This small molecule binds to this protein.
Small molecule (SMILES): NC(=O)c1cc[n+](CCCn2ccnc2/C=N/O)cc1

Binding-site contacts:
Ligand atom NAS contacts residue TYR127 of chain 1.B at 4.0 Å.
Ligand atom NAO contacts residue PHE341 of chain 1.B at 2.7 Å.
Ligand atom NAN contacts residue GOL1 of chain 1.I at 4.0 Å.
Ligand atom NAN contacts residue TYR127 of chain 1.B at 4.1 Å.
Ligand atom NAN contacts residue PHE341 of chain 1.B at 3.4 Å.
Ligand atom CAD contacts residue TYR127 of chain 1.B at 3.3 Å (hydrophobic).
Ligand atom CAI contacts residue TYR75 of chain 1.B at 3.3 Å (hydrophobic).
Ligand atom CAK contacts residue TRP289 of chain 1.B at 3.3 Å (hydrophobic).
Ligand atom CAE contacts residue PHE300 of chain 1.B at 4.0 Å (hydrophobic).
Ligand atom CAL contacts residue TYR344 of chain 1.B at 3.7 Å (hydrophobic).
Ligand atom CAM contacts residue TYR75 of chain 1.B at 4.1 Å (hydrophobic).
Ligand atom CAM contacts residue TRP289 of chain 1.B at 3.5 Å (hydrophobic).
Ligand atom OAC contacts residue TYR340 of chain 1.B at 3.4 Å (h-bond).
Ligand atom CAM contacts residue TYR127 of chain 1.B at 4.0 Å (hydrophobic).
Ligand atom CAR contacts residue TYR340 of chain 1.B at 4.2 Å (hydrophobic).
Ligand atom CAR contacts residue PHE341 of chain 1.B at 3.5 Å (hydrophobic).
Ligand atom NAN contacts residue PHE300 of chain 1.B at 4.0 Å.
Ligand atom CAE contacts residue PHE298 of chain 1.B at 3.2 Å (hydrophobic).
Ligand atom CAD contacts residue PHE341 of chain 1.B at 3.9 Å (hydrophobic).
Ligand atom NAT contacts residue TYR75 of chain 1.B at 4.1 Å.
Ligand atom CAK contacts residue TYR344 of chain 1.B at 3.9 Å (hydrophobic).
Ligand atom NAT contacts residue TRP289 of chain 1.B at 3.7 Å.
Ligand atom CAG contacts residue TRP289 of chain 1.B at 3.3 Å (hydrophobic).
Ligand atom OAC contacts residue GOL1 of chain 1.I at 2.8 Å (h-bond).
Ligand atom CAL contacts residue TYR127 of chain 1.B at 3.4 Å (hydrophobic).
Ligand atom NAO contacts residue PHE298 of chain 1.B at 4.0 Å.
Ligand atom OAC contacts residue TYR127 of chain 1.B at 4.1 Å.
Ligand atom CAH contacts residue TYR344 of chain 1.B at 3.9 Å (hydrophobic).
Ligand atom CAJ contacts residue TRP289 of chain 1.B at 3.0 Å (hydrophobic).
Ligand atom CAF contacts residue TYR75 of chain 1.B at 3.3 Å (hydrophobic).
Ligand atom NAO contacts residue PHE300 of chain 1.B at 3.5 Å.
Ligand atom CAM contacts residue TYR344 of chain 1.B at 4.0 Å (hydrophobic).
Ligand atom CAR contacts residue TYR127 of chain 1.B at 4.1 Å (hydrophobic).
Ligand atom CAE contacts residue PHE341 of chain 1.B at 3.1 Å (hydrophobic).
Ligand atom CAK contacts residue TYR127 of chain 1.B at 3.8 Å (hydrophobic).
Ligand atom CAH contacts residue PHE298 of chain 1.B at 4.2 Å (hydrophobic).
Ligand atom CAD contacts residue TYR340 of chain 1.B at 3.3 Å (hydrophobic).
Ligand atom NAN contacts residue TYR340 of chain 1.B at 3.5 Å (h-bond).
Ligand atom CAR contacts residue PHE300 of chain 1.B at 3.6 Å (hydrophobic).
Ligand atom CAD contacts residue PHE300 of chain 1.B at 3.9 Å (hydrophobic).

Sequence of chain 1.B:
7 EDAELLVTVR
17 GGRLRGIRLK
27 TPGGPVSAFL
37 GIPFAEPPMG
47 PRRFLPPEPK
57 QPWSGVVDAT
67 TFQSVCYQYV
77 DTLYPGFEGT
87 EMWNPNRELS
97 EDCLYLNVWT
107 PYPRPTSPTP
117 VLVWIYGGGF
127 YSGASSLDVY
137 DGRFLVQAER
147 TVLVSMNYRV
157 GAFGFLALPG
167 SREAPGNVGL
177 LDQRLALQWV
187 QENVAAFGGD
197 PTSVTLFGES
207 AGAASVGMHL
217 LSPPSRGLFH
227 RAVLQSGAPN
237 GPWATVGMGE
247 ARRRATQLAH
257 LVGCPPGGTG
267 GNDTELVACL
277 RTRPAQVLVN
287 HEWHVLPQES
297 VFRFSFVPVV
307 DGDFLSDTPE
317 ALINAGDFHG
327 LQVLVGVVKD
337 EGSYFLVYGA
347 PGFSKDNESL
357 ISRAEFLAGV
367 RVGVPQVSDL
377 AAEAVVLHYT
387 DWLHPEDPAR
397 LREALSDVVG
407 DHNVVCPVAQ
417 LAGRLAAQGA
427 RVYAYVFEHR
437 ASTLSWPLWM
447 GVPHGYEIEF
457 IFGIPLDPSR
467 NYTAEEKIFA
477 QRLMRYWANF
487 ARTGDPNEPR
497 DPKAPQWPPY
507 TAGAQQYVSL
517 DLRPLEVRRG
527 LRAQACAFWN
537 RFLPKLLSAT